The small molecule below binds the protein below.
Small molecule (SMILES): CNC[C@@H]1OCCc2ccsc21

Binding-site contacts:
Ligand atom C9 contacts residue PHE398 of chain 1.C at 4.4 Å (hydrophobic).
Ligand atom S1 contacts residue SER238 of chain 1.C at 3.8 Å.
Ligand atom O1 contacts residue PHE398 of chain 1.C at 3.9 Å.
Ligand atom C1 contacts residue TYR425 of chain 1.C at 3.8 Å (hydrophobic).
Ligand atom C5 contacts residue ILE235 of chain 1.C at 4.0 Å (hydrophobic).
Ligand atom C2 contacts residue SER238 of chain 1.C at 3.3 Å.
Ligand atom C1 contacts residue TRP395 of chain 1.C at 4.4 Å (hydrophobic).
Ligand atom C3 contacts residue SER238 of chain 1.C at 4.1 Å.
Ligand atom C7 contacts residue ILE235 of chain 1.C at 4.4 Å (hydrophobic).
Ligand atom C5 contacts residue PHE317 of chain 1.C at 4.3 Å (hydrophobic).
Ligand atom C8 contacts residue ILE235 of chain 1.C at 4.4 Å (hydrophobic).
Ligand atom C3 contacts residue ILE235 of chain 1.C at 4.4 Å (hydrophobic).
Ligand atom C4 contacts residue ASP234 of chain 1.C at 4.1 Å.
Ligand atom C1 contacts residue ILE421 of chain 1.C at 4.3 Å (hydrophobic).
Ligand atom C2 contacts residue PHE398 of chain 1.C at 3.7 Å (hydrophobic).
Ligand atom S1 contacts residue PHE399 of chain 1.C at 3.9 Å.
Ligand atom N1 contacts residue ASP234 of chain 1.C at 2.9 Å (salt-bridge).
Ligand atom C4 contacts residue ILE235 of chain 1.C at 3.8 Å (hydrophobic).
Ligand atom C1 contacts residue ASP234 of chain 1.C at 3.2 Å.
Ligand atom C7 contacts residue PHE399 of chain 1.C at 4.1 Å (hydrophobic).
Ligand atom N1 contacts residue PHE398 of chain 1.C at 3.8 Å.
Ligand atom C8 contacts residue THR325 of chain 1.C at 3.7 Å.
Ligand atom C1 contacts residue SER238 of chain 1.C at 3.4 Å.
Ligand atom N1 contacts residue SER238 of chain 1.C at 3.9 Å.
Ligand atom C6 contacts residue ILE235 of chain 1.C at 4.0 Å (hydrophobic).
Ligand atom C7 contacts residue THR325 of chain 1.C at 3.5 Å.
Ligand atom C3 contacts residue PHE398 of chain 1.C at 4.3 Å (hydrophobic).
Ligand atom C9 contacts residue ILE235 of chain 1.C at 4.2 Å (hydrophobic).
Ligand atom C2 contacts residue ASP234 of chain 1.C at 3.4 Å.
Ligand atom C8 contacts residue PHE399 of chain 1.C at 3.7 Å (hydrophobic).
Ligand atom C3 contacts residue ASP234 of chain 1.C at 3.3 Å.
Ligand atom O1 contacts residue ASP234 of chain 1.C at 3.4 Å (salt-bridge).

Sequence of chain 1.C:
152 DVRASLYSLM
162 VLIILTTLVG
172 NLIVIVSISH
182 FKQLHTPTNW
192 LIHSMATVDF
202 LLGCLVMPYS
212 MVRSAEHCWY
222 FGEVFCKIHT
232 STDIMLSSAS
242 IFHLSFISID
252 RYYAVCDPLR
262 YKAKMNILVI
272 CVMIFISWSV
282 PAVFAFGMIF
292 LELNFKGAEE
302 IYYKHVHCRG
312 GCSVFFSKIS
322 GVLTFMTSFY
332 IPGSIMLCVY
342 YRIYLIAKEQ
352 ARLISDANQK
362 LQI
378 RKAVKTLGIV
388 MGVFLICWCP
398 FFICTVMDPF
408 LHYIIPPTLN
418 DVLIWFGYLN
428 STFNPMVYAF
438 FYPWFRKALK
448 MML